This small molecule binds to this protein.
Small molecule (SMILES): CC(=O)N[C@@H]1[C@@H](O)[C@H](O)[C@@H](CO)O[C@H]1O

Binding-site contacts:
Ligand atom C3 contacts residue ASN212 of chain 41.H at 3.8 Å.
Ligand atom C1 contacts residue ASN212 of chain 41.H at 1.4 Å.
Ligand atom C2 contacts residue ASN212 of chain 41.H at 2.5 Å.
Ligand atom O5 contacts residue ASN212 of chain 41.H at 2.4 Å (h-bond).
Ligand atom N2 contacts residue ASN212 of chain 41.H at 2.9 Å (h-bond).
Ligand atom C5 contacts residue ASN212 of chain 41.H at 3.7 Å.
Ligand atom C1 contacts residue ILE211 of chain 41.H at 4.3 Å (hydrophobic).
Ligand atom C7 contacts residue ASN212 of chain 41.H at 4.0 Å.
Ligand atom N2 contacts residue ILE211 of chain 41.H at 4.5 Å.
Ligand atom C4 contacts residue ASN212 of chain 41.H at 4.2 Å.
Ligand atom O6 contacts residue ASN212 of chain 41.H at 4.3 Å.

Sequence of chain 41.H:
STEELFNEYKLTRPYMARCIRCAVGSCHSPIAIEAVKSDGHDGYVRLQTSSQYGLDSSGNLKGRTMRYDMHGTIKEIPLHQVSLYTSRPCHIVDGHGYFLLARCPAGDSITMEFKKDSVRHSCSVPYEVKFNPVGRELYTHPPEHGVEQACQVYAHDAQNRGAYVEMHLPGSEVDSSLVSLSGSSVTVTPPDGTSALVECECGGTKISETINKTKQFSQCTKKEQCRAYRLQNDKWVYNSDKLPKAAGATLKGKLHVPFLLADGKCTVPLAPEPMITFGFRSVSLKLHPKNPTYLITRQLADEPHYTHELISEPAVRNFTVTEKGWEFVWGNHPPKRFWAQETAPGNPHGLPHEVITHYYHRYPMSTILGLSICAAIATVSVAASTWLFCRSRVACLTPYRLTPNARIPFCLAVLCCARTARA